Binding-site contacts:
Ligand atom C6 contacts residue VAL95 of chain 6.E at 3.6 Å (hydrophobic).
Ligand atom O5 contacts residue ASN105 of chain 6.E at 2.4 Å (h-bond).
Ligand atom C4 contacts residue ASN105 of chain 6.E at 4.3 Å.
Ligand atom C5 contacts residue VAL95 of chain 6.E at 4.5 Å (hydrophobic).
Ligand atom C8 contacts residue TYR50 of chain 6.E at 4.1 Å (hydrophobic).
Ligand atom C2 contacts residue ASN105 of chain 6.E at 2.5 Å.
Ligand atom O6 contacts residue VAL95 of chain 6.E at 2.9 Å (h-bond).
Ligand atom O5 contacts residue ALA96 of chain 6.E at 4.5 Å.
Ligand atom N2 contacts residue ASN105 of chain 6.E at 2.9 Å (h-bond).
Ligand atom O7 contacts residue ASN105 of chain 6.E at 4.0 Å.
Ligand atom C1 contacts residue ASN105 of chain 6.E at 1.4 Å.
Ligand atom C5 contacts residue ASN105 of chain 6.E at 3.6 Å.
Ligand atom O5 contacts residue VAL95 of chain 6.E at 4.5 Å.
Ligand atom C8 contacts residue PRO48 of chain 6.E at 4.4 Å (hydrophobic).
Ligand atom O6 contacts residue ALA96 of chain 6.E at 4.3 Å.
Ligand atom C7 contacts residue ASN105 of chain 6.E at 3.6 Å.
Ligand atom C3 contacts residue ASN105 of chain 6.E at 3.8 Å.

A protein and the small-molecule ligand that binds it are described below.
Small molecule (SMILES): CC(=O)N[C@H]1[C@H](O[C@H]2[C@H](O)[C@@H](NC(C)=O)CO[C@@H]2CO)O[C@H](CO)[C@@H](O[C@@H]2O[C@H](CO)[C@@H](O)[C@H](O)[C@@H]2O)[C@@H]1O

Sequence of chain 6.E:
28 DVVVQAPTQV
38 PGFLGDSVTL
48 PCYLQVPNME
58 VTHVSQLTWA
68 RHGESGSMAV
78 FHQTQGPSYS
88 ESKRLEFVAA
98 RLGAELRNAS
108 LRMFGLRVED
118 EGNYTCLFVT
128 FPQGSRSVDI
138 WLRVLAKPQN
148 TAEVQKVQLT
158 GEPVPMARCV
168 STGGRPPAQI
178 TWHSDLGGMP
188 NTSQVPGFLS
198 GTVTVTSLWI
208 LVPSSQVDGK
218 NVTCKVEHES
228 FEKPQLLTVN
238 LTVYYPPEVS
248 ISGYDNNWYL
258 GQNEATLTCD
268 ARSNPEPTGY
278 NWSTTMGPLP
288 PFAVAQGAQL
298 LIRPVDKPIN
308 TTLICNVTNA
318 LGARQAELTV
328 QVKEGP